Binding-site contacts:
Ligand atom CL1 contacts residue LEU149 of chain 1.A at 3.9 Å.
Ligand atom C6 contacts residue ARG146 of chain 1.A at 3.8 Å.
Ligand atom C12 contacts residue LEU149 of chain 1.A at 3.5 Å (hydrophobic).
Ligand atom C2 contacts residue GLU24 of chain 1.A at 3.3 Å.
Ligand atom N14 contacts residue VAL100 of chain 1.A at 3.0 Å (h-bond).
Ligand atom N14 contacts residue TYR99 of chain 1.A at 3.9 Å.
Ligand atom C20 contacts residue VAL100 of chain 1.A at 3.6 Å (hydrophobic).
Ligand atom N17 contacts residue VAL100 of chain 1.A at 2.6 Å (h-bond).
Ligand atom C12 contacts residue ILE79 of chain 1.A at 3.9 Å (hydrophobic).
Ligand atom N10 contacts residue LEU149 of chain 1.A at 3.7 Å.
Ligand atom C20 contacts residue TYR99 of chain 1.A at 3.5 Å (hydrophobic).
Ligand atom C13 contacts residue VAL100 of chain 1.A at 3.7 Å (hydrophobic).
Ligand atom O19 contacts residue LEU22 of chain 1.A at 3.6 Å.
Ligand atom C22 contacts residue TYR99 of chain 1.A at 3.6 Å (hydrophobic).
Ligand atom C13 contacts residue ILE79 of chain 1.A at 3.7 Å (hydrophobic).
Ligand atom C20 contacts residue PRO101 of chain 1.A at 3.4 Å (hydrophobic).
Ligand atom C21 contacts residue PRO101 of chain 1.A at 3.8 Å (hydrophobic).
Ligand atom C13 contacts residue GLU98 of chain 1.A at 3.5 Å.
Ligand atom N17 contacts residue TYR99 of chain 1.A at 3.6 Å.
Ligand atom C18 contacts residue GLY103 of chain 1.A at 3.6 Å.
Ligand atom CL2 contacts residue LEU22 of chain 1.A at 3.7 Å.
Ligand atom C6 contacts residue ASN147 of chain 1.A at 3.1 Å.
Ligand atom C15 contacts residue VAL100 of chain 1.A at 3.4 Å (hydrophobic).
Ligand atom C13 contacts residue LEU149 of chain 1.A at 3.9 Å (hydrophobic).
Ligand atom C1 contacts residue GLU24 of chain 1.A at 3.6 Å.
Ligand atom CL2 contacts residue GLY23 of chain 1.A at 3.5 Å.
Ligand atom C13 contacts residue ALA47 of chain 1.A at 3.5 Å (hydrophobic).
Ligand atom C1 contacts residue ASN147 of chain 1.A at 3.8 Å.
Ligand atom CL2 contacts residue VAL30 of chain 1.A at 3.4 Å.
Ligand atom C22 contacts residue LEU22 of chain 1.A at 3.9 Å (hydrophobic).
Ligand atom C16 contacts residue LEU149 of chain 1.A at 3.8 Å (hydrophobic).
Ligand atom CL1 contacts residue GLY159 of chain 1.A at 3.9 Å.
Ligand atom C11 contacts residue LEU149 of chain 1.A at 3.8 Å (hydrophobic).
Ligand atom C18 contacts residue TYR99 of chain 1.A at 3.8 Å (hydrophobic).
Ligand atom CL1 contacts residue ASP160 of chain 1.A at 3.7 Å.
Ligand atom C21 contacts residue GLY103 of chain 1.A at 3.6 Å.
Ligand atom C18 contacts residue VAL100 of chain 1.A at 3.5 Å (hydrophobic).
Ligand atom O19 contacts residue GLY103 of chain 1.A at 3.9 Å.
Ligand atom N17 contacts residue GLY103 of chain 1.A at 3.8 Å.
Ligand atom C20 contacts residue GLY103 of chain 1.A at 3.7 Å.

The protein below binds the small molecule below.
Small molecule (SMILES): O=C(Nc1ccnc(NC(=O)C2CC2)c1)c1c(Cl)cccc1Cl

Sequence of chain 1.A:
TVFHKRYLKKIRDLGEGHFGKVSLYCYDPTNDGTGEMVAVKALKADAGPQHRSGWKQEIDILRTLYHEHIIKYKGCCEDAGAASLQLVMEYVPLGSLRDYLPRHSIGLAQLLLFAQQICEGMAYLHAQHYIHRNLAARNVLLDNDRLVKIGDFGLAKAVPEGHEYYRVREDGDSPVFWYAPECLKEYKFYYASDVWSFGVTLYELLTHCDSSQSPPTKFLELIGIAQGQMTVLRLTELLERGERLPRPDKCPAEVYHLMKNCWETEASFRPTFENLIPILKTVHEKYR